The small molecule below binds the protein below.
Small molecule (SMILES): O=C(CO)[C@@H](O)[C@H](O)[C@H](O)[C@H](O)COP(=O)(O)O

Binding-site contacts:
Ligand atom C5 contacts residue ASP6 of chain 1.C at 3.2 Å.
Ligand atom O3 contacts residue THR26 of chain 1.C at 3.6 Å.
Ligand atom O3 contacts residue ASP6 of chain 1.C at 2.6 Å (salt-bridge).
Ligand atom O4 contacts residue PHE132 of chain 1.C at 3.4 Å.
Ligand atom C6 contacts residue PHE132 of chain 1.C at 3.5 Å (hydrophobic).
Ligand atom C4 contacts residue ASN28 of chain 1.C at 3.8 Å.
Ligand atom O1 contacts residue SER130 of chain 1.C at 2.9 Å (h-bond).
Ligand atom O9 contacts residue SER167 of chain 1.C at 2.8 Å (h-bond).
Ligand atom C1 contacts residue LYS86 of chain 1.C at 2.4 Å.
Ligand atom C4 contacts residue LYS86 of chain 1.C at 3.4 Å.
Ligand atom O10 contacts residue ARG135 of chain 1.C at 2.8 Å (salt-bridge).
Ligand atom O4 contacts residue LYS86 of chain 1.C at 3.5 Å (salt-bridge).
Ligand atom O6 contacts residue ASN28 of chain 1.C at 3.3 Å (h-bond).
Ligand atom O1 contacts residue ASN108 of chain 1.C at 3.1 Å (h-bond).
Ligand atom O7 contacts residue SER167 of chain 1.C at 3.8 Å.
Ligand atom C4 contacts residue PHE132 of chain 1.C at 3.7 Å (hydrophobic).
Ligand atom O10 contacts residue SER167 of chain 1.C at 3.6 Å.
Ligand atom O3 contacts residue ASN28 of chain 1.C at 3.2 Å (h-bond).
Ligand atom O1 contacts residue THR26 of chain 1.C at 3.6 Å.
Ligand atom O9 contacts residue ARG169 of chain 1.C at 2.9 Å (salt-bridge).
Ligand atom O5 contacts residue ALA166 of chain 1.C at 3.5 Å.
Ligand atom C3 contacts residue ASP6 of chain 1.C at 3.3 Å.
Ligand atom C3 contacts residue LYS86 of chain 1.C at 2.4 Å.
Ligand atom O3 contacts residue THR27 of chain 1.C at 3.5 Å (h-bond).
Ligand atom P1 contacts residue ARG135 of chain 1.C at 3.8 Å.
Ligand atom O5 contacts residue ASP6 of chain 1.C at 2.5 Å (salt-bridge).
Ligand atom C1 contacts residue SER130 of chain 1.C at 3.5 Å.
Ligand atom C2 contacts residue LYS86 of chain 1.C at 1.3 Å.
Ligand atom O5 contacts residue SER167 of chain 1.C at 3.0 Å (h-bond).
Ligand atom O6 contacts residue PHE132 of chain 1.C at 3.4 Å.
Ligand atom C5 contacts residue ASN28 of chain 1.C at 3.7 Å.
Ligand atom O3 contacts residue LYS86 of chain 1.C at 2.6 Å (salt-bridge).
Ligand atom P1 contacts residue ARG169 of chain 1.C at 3.8 Å.
Ligand atom O6 contacts residue ARG135 of chain 1.C at 3.2 Å (salt-bridge).
Ligand atom P1 contacts residue SER167 of chain 1.C at 3.5 Å.
Ligand atom C1 contacts residue THR110 of chain 1.C at 3.6 Å.
Ligand atom O7 contacts residue ARG135 of chain 1.C at 3.2 Å (salt-bridge).
Ligand atom O4 contacts residue ASN28 of chain 1.C at 3.0 Å (h-bond).
Ligand atom O10 contacts residue ARG169 of chain 1.C at 3.0 Å (salt-bridge).
Ligand atom O1 contacts residue LYS86 of chain 1.C at 3.0 Å.

Sequence of chain 1.D:
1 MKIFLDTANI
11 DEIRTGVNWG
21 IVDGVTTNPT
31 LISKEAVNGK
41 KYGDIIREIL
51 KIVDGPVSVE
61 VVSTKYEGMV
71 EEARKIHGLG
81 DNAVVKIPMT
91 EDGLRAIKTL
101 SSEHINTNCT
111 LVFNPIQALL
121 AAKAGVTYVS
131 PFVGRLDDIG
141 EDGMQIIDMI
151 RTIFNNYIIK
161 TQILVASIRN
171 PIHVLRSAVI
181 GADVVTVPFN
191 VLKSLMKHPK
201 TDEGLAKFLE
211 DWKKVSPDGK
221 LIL

Sequence of chain 1.C:
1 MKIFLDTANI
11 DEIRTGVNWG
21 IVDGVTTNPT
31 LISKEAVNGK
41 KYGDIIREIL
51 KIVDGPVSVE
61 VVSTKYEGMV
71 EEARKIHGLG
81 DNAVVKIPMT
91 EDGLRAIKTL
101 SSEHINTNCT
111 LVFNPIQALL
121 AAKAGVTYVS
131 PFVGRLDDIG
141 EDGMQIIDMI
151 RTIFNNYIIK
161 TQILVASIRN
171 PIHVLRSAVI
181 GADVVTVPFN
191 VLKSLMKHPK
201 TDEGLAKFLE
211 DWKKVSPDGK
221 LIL